Sequence of chain 1.I:
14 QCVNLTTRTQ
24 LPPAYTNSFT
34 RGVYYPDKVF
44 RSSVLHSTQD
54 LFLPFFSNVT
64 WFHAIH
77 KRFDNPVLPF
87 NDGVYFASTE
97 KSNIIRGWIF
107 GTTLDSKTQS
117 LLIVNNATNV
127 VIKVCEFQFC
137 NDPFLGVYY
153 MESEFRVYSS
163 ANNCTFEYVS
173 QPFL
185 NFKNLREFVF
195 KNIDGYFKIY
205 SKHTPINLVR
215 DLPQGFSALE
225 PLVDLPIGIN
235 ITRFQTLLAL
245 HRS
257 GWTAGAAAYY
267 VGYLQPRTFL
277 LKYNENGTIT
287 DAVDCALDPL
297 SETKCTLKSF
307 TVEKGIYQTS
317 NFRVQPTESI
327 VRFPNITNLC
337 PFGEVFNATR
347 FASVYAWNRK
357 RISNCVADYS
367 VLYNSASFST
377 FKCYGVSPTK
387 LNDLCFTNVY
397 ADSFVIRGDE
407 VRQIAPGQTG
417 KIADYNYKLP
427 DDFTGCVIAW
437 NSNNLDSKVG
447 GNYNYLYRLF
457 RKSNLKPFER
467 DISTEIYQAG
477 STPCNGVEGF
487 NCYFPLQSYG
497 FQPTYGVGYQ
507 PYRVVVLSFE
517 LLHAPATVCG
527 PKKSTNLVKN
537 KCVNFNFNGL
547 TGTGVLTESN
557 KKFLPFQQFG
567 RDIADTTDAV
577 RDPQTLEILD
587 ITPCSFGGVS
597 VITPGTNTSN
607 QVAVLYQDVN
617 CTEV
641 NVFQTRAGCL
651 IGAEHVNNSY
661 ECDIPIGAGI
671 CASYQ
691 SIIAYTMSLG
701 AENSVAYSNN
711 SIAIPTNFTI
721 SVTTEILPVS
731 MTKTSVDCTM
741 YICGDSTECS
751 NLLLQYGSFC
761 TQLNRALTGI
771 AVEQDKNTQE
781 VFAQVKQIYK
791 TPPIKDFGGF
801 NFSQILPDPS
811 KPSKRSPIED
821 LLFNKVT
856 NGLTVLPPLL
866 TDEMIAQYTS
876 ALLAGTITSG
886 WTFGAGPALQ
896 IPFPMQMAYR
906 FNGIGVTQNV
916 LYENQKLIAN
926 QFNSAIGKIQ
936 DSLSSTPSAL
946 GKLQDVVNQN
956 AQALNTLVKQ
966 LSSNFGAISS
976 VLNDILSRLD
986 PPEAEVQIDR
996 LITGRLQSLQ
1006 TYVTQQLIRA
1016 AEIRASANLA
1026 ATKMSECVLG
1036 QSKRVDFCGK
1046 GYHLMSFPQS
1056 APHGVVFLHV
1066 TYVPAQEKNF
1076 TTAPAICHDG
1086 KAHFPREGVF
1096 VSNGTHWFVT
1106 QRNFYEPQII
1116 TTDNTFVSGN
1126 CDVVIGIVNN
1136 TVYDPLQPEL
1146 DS

Binding-site contacts:
Ligand atom O5 contacts residue ASN125 of chain 1.I at 4.2 Å.
Ligand atom O5 contacts residue ASN122 of chain 1.I at 2.4 Å (h-bond).
Ligand atom C8 contacts residue THR124 of chain 1.I at 3.8 Å.
Ligand atom C7 contacts residue THR124 of chain 1.I at 4.2 Å.
Ligand atom C3 contacts residue ASN125 of chain 1.I at 4.3 Å.
Ligand atom C8 contacts residue ASN122 of chain 1.I at 4.4 Å.
Ligand atom N2 contacts residue ASN122 of chain 1.I at 2.8 Å (h-bond).
Ligand atom C1 contacts residue ASN125 of chain 1.I at 3.7 Å.
Ligand atom C5 contacts residue VAL127 of chain 1.I at 4.0 Å (hydrophobic).
Ligand atom C2 contacts residue ASN122 of chain 1.I at 2.4 Å.
Ligand atom C8 contacts residue ALA123 of chain 1.I at 4.0 Å (hydrophobic).
Ligand atom C1 contacts residue THR124 of chain 1.I at 3.5 Å.
Ligand atom C1 contacts residue ASN122 of chain 1.I at 1.4 Å.
Ligand atom C5 contacts residue ASN125 of chain 1.I at 4.1 Å.
Ligand atom C6 contacts residue VAL127 of chain 1.I at 3.7 Å (hydrophobic).
Ligand atom C4 contacts residue ASN122 of chain 1.I at 4.2 Å.
Ligand atom C3 contacts residue ASN122 of chain 1.I at 3.8 Å.
Ligand atom C5 contacts residue ASN122 of chain 1.I at 3.7 Å.
Ligand atom O7 contacts residue ASN122 of chain 1.I at 3.4 Å (h-bond).
Ligand atom O5 contacts residue VAL127 of chain 1.I at 4.1 Å.
Ligand atom C3 contacts residue THR124 of chain 1.I at 3.9 Å.
Ligand atom C2 contacts residue ASN125 of chain 1.I at 4.5 Å.
Ligand atom N2 contacts residue THR124 of chain 1.I at 3.2 Å (h-bond).
Ligand atom C2 contacts residue THR124 of chain 1.I at 3.7 Å.
Ligand atom C7 contacts residue ASN122 of chain 1.I at 3.3 Å.

A protein and the small-molecule ligand that binds it are described below.
Small molecule (SMILES): CC(=O)N[C@@H]1[C@@H](O)[C@H](O)[C@@H](CO)O[C@H]1O